Binding-site contacts:
Ligand atom C7 contacts residue ASN44 of chain 1.D at 3.4 Å.
Ligand atom C7 contacts residue PRO213 of chain 1.D at 3.8 Å (hydrophobic).
Ligand atom C4 contacts residue ASN44 of chain 1.D at 4.2 Å.
Ligand atom C1 contacts residue PRO213 of chain 1.D at 4.3 Å (hydrophobic).
Ligand atom N2 contacts residue ASN44 of chain 1.D at 3.3 Å (h-bond).
Ligand atom C8 contacts residue PRO213 of chain 1.D at 3.7 Å (hydrophobic).
Ligand atom O6 contacts residue ARG21 of chain 1.D at 4.3 Å.
Ligand atom O5 contacts residue ASN44 of chain 1.D at 2.2 Å (h-bond).
Ligand atom C6 contacts residue ARG21 of chain 1.D at 4.2 Å.
Ligand atom C2 contacts residue ASN44 of chain 1.D at 2.6 Å.
Ligand atom N2 contacts residue PRO213 of chain 1.D at 4.1 Å.
Ligand atom C1 contacts residue ASN44 of chain 1.D at 1.3 Å.
Ligand atom C3 contacts residue ASN44 of chain 1.D at 3.9 Å.
Ligand atom C5 contacts residue ASN44 of chain 1.D at 3.5 Å.
Ligand atom O7 contacts residue ASN44 of chain 1.D at 2.9 Å (h-bond).
Ligand atom O7 contacts residue PRO213 of chain 1.D at 4.1 Å.

This protein binds this small molecule.
Small molecule (SMILES): CC(=O)N[C@H]1[C@H](O[C@H]2[C@H](O[C@@H]3O[C@@H](C)[C@@H](O)[C@@H](O)[C@@H]3O)[C@@H](NC(C)=O)CO[C@@H]2CO)O[C@H](CO)[C@@H](O)[C@@H]1O

Sequence of chain 1.D:
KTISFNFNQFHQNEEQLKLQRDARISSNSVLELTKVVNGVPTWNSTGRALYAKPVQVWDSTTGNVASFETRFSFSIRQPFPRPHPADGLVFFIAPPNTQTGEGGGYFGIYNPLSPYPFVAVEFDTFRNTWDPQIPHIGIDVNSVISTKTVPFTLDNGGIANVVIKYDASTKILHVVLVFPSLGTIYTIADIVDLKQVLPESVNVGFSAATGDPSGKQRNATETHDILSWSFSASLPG